The small molecule below binds the protein below.
Small molecule (SMILES): O=C(COP(=O)(O)O)[C@H](O)[C@H](O)COP(=O)(O)O

Sequence of chain 1.C:
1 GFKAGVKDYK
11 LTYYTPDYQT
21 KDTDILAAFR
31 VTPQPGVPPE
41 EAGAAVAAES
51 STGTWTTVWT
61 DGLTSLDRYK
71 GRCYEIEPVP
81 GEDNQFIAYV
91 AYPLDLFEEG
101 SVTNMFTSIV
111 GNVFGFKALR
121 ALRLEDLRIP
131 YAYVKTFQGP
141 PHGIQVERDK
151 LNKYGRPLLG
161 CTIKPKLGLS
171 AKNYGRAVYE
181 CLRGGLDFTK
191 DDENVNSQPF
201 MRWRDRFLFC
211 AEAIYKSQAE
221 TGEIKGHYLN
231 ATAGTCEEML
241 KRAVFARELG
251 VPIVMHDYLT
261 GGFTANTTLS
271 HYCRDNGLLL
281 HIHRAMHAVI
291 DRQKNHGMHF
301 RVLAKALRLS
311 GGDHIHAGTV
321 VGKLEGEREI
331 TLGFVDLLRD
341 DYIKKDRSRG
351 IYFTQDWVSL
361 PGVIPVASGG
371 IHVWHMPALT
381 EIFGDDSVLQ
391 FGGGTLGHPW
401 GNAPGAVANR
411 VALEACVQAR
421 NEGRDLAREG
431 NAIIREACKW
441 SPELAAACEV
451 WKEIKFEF

Sequence of chain 2.D:
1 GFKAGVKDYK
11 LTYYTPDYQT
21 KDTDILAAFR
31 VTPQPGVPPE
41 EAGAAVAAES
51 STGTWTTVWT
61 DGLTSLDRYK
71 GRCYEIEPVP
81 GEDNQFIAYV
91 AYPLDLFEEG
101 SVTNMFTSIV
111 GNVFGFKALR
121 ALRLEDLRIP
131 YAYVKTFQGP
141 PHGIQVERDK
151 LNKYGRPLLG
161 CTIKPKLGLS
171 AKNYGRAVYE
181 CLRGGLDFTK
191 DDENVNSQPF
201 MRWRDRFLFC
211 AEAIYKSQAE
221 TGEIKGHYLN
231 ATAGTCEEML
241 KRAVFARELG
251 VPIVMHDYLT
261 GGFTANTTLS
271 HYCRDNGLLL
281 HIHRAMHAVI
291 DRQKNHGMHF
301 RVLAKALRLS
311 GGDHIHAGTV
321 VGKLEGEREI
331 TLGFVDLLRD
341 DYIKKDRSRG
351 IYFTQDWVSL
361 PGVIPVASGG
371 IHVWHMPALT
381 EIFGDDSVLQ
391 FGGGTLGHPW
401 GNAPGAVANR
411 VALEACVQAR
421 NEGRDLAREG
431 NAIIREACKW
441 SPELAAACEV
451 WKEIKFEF

Binding-site contacts:
Ligand atom O1P contacts residue LYS164 of chain 2.D at 3.5 Å (salt-bridge).
Ligand atom C1 contacts residue SER368 of chain 2.D at 3.6 Å.
Ligand atom O1P contacts residue TRP55 of chain 1.C at 3.6 Å.
Ligand atom P1 contacts residue THR54 of chain 1.C at 3.7 Å.
Ligand atom O3P contacts residue GLY369 of chain 2.D at 3.4 Å.
Ligand atom O4P contacts residue LEU324 of chain 2.D at 3.5 Å.
Ligand atom P1 contacts residue GLY393 of chain 2.D at 3.7 Å.
Ligand atom O2P contacts residue GLY392 of chain 2.D at 2.6 Å (h-bond).
Ligand atom O1P contacts residue THR54 of chain 1.C at 2.7 Å (h-bond).
Ligand atom O5 contacts residue LEU324 of chain 2.D at 3.9 Å.
Ligand atom P2 contacts residue ARG284 of chain 2.D at 3.7 Å.
Ligand atom C5 contacts residue LEU324 of chain 2.D at 3.3 Å (hydrophobic).
Ligand atom O6P contacts residue HIS287 of chain 2.D at 3.8 Å.
Ligand atom C4 contacts residue SER368 of chain 2.D at 3.7 Å.
Ligand atom C5 contacts residue ASN112 of chain 1.C at 3.8 Å.
Ligand atom O2 contacts residue LYS164 of chain 2.D at 3.5 Å (salt-bridge).
Ligand atom O4P contacts residue ARG284 of chain 2.D at 3.0 Å (salt-bridge).
Ligand atom O5P contacts residue SER368 of chain 2.D at 3.2 Å (h-bond).
Ligand atom O1 contacts residue LYS164 of chain 2.D at 2.8 Å (salt-bridge).
Ligand atom O3P contacts residue LYS323 of chain 2.D at 3.0 Å (salt-bridge).
Ligand atom O3P contacts residue TRP55 of chain 1.C at 3.4 Å.
Ligand atom O1P contacts residue GLY392 of chain 2.D at 3.6 Å.
Ligand atom O2 contacts residue ASN112 of chain 1.C at 3.8 Å.
Ligand atom O3P contacts residue GLY370 of chain 2.D at 2.8 Å (h-bond).
Ligand atom P1 contacts residue GLY392 of chain 2.D at 3.9 Å.
Ligand atom O6P contacts residue ARG284 of chain 2.D at 2.8 Å (salt-bridge).
Ligand atom O4 contacts residue GLY369 of chain 2.D at 3.5 Å (h-bond).
Ligand atom O2P contacts residue PHE391 of chain 2.D at 3.8 Å.
Ligand atom O1P contacts residue GLY393 of chain 2.D at 2.8 Å (h-bond).
Ligand atom O3 contacts residue HIS283 of chain 2.D at 3.2 Å.
Ligand atom O3 contacts residue GLU193 of chain 2.D at 2.9 Å (salt-bridge).
Ligand atom O4 contacts residue SER368 of chain 2.D at 2.7 Å (h-bond).
Ligand atom O5 contacts residue ASN112 of chain 1.C at 3.6 Å (h-bond).
Ligand atom C1 contacts residue LYS164 of chain 2.D at 3.7 Å.
Ligand atom O6P contacts residue HIS316 of chain 2.D at 3.7 Å.
Ligand atom O2P contacts residue GLY393 of chain 2.D at 3.6 Å.
Ligand atom O3 contacts residue ASN112 of chain 1.C at 3.0 Å (h-bond).
Ligand atom C3 contacts residue SER368 of chain 2.D at 3.9 Å.
Ligand atom O5P contacts residue HIS316 of chain 2.D at 2.9 Å (h-bond).
Ligand atom O4 contacts residue HIS316 of chain 2.D at 3.6 Å (h-bond).